The protein below binds the small molecule below.
Small molecule (SMILES): CC(=O)N[C@@H]1[C@@H](O)[C@H](O)[C@@H](CO)O[C@H]1O

Binding-site contacts:
Ligand atom C8 contacts residue ASN269 of chain 1.A at 4.0 Å.
Ligand atom C6 contacts residue NAG1 of chain 1.M at 3.9 Å.
Ligand atom C8 contacts residue LEU169 of chain 1.A at 3.7 Å (hydrophobic).
Ligand atom C3 contacts residue ASN170 of chain 1.A at 3.8 Å.
Ligand atom C3 contacts residue SER331 of chain 1.A at 3.9 Å.
Ligand atom C1 contacts residue SER331 of chain 1.A at 3.7 Å.
Ligand atom O7 contacts residue PRO120 of chain 1.A at 3.7 Å.
Ligand atom C3 contacts residue SER330 of chain 1.A at 3.6 Å.
Ligand atom O5 contacts residue NAG1 of chain 1.M at 3.3 Å.
Ligand atom C3 contacts residue CYS329 of chain 1.A at 4.2 Å (hydrophobic).
Ligand atom C6 contacts residue GLU119 of chain 1.A at 4.1 Å.
Ligand atom O6 contacts residue GLU119 of chain 1.A at 3.5 Å (salt-bridge).
Ligand atom O7 contacts residue ASN170 of chain 1.A at 3.9 Å.
Ligand atom C5 contacts residue ASN170 of chain 1.A at 3.6 Å.
Ligand atom O4 contacts residue SER330 of chain 1.A at 3.9 Å.
Ligand atom C2 contacts residue SER331 of chain 1.A at 3.5 Å.
Ligand atom C5 contacts residue SER330 of chain 1.A at 3.5 Å.
Ligand atom C2 contacts residue ASN170 of chain 1.A at 2.5 Å.
Ligand atom O5 contacts residue IPA1 of chain 1.O at 3.5 Å (h-bond).
Ligand atom C1 contacts residue SER330 of chain 1.A at 3.9 Å.
Ligand atom C1 contacts residue NAG1 of chain 1.M at 4.1 Å.
Ligand atom C7 contacts residue ASN170 of chain 1.A at 3.7 Å.
Ligand atom C5 contacts residue IPA1 of chain 1.O at 3.4 Å.
Ligand atom C8 contacts residue SER331 of chain 1.A at 3.6 Å.
Ligand atom C1 contacts residue IPA1 of chain 1.O at 3.9 Å.
Ligand atom C8 contacts residue VAL162 of chain 1.A at 4.1 Å (hydrophobic).
Ligand atom C1 contacts residue ASN170 of chain 1.A at 1.4 Å.
Ligand atom N2 contacts residue ASN170 of chain 1.A at 3.0 Å (h-bond).
Ligand atom N2 contacts residue SER331 of chain 1.A at 2.7 Å (h-bond).
Ligand atom C4 contacts residue GLU119 of chain 1.A at 3.5 Å.
Ligand atom C4 contacts residue SER330 of chain 1.A at 3.9 Å.
Ligand atom O5 contacts residue SER330 of chain 1.A at 4.1 Å.
Ligand atom C6 contacts residue IPA1 of chain 1.O at 3.8 Å.
Ligand atom O5 contacts residue ASN170 of chain 1.A at 2.2 Å (h-bond).
Ligand atom O6 contacts residue ARG160 of chain 1.A at 4.0 Å.
Ligand atom O4 contacts residue GLU119 of chain 1.A at 3.1 Å (salt-bridge).
Ligand atom C7 contacts residue SER331 of chain 1.A at 3.6 Å.
Ligand atom C5 contacts residue NAG1 of chain 1.M at 4.0 Å.
Ligand atom O3 contacts residue CYS329 of chain 1.A at 3.3 Å (h-bond).
Ligand atom C4 contacts residue ASN170 of chain 1.A at 4.2 Å.

Sequence of chain 1.A:
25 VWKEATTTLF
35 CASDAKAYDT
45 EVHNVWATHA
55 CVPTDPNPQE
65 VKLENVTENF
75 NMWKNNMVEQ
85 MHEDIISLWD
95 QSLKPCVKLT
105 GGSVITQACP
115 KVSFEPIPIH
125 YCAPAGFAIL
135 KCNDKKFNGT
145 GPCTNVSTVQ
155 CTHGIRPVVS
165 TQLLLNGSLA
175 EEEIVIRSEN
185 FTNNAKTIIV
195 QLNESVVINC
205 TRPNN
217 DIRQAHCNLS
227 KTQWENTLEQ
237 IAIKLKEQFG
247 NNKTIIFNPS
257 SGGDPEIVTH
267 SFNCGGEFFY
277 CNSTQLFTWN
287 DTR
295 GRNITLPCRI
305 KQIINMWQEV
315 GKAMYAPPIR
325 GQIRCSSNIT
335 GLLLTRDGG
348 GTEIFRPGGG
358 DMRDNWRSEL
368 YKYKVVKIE